A small-molecule ligand and the protein it binds are described below.
Small molecule (SMILES): Cc1cc(CCCOc2c(C)cc(-c3noc(C(F)(F)F)n3)cc2C)on1

Sequence of chain 20.A:
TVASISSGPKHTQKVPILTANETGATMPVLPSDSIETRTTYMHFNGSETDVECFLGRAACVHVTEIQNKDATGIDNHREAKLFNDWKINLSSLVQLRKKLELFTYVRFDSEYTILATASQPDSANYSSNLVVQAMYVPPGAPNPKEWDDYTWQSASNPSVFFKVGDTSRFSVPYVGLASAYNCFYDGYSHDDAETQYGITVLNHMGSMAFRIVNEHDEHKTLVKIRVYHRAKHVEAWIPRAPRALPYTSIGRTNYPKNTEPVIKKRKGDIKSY

Sequence of chain 20.C:
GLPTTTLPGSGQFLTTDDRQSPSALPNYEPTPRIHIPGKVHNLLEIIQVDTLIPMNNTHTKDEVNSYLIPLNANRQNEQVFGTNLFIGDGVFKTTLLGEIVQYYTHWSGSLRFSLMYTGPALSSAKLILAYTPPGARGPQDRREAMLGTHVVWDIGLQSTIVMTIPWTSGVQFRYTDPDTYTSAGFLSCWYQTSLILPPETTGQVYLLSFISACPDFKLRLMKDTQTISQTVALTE

Sequence of chain 16.C:
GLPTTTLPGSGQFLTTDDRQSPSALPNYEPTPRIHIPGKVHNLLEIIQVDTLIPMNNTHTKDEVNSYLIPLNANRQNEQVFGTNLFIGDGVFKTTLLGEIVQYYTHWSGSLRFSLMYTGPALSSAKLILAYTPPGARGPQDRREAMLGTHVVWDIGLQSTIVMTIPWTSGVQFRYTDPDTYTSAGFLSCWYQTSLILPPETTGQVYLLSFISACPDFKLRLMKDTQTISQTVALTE

Binding-site contacts:
Ligand atom C3C contacts residue TYR128 of chain 20.A at 3.3 Å (hydrophobic).
Ligand atom CM2 contacts residue ILE104 of chain 20.A at 3.6 Å (hydrophobic).
Ligand atom O1A contacts residue ALA24 of chain 20.C at 3.3 Å.
Ligand atom F3 contacts residue TYR152 of chain 20.A at 3.6 Å.
Ligand atom CM6 contacts residue VAL188 of chain 20.A at 3.8 Å (hydrophobic).
Ligand atom C1C contacts residue TYR197 of chain 20.A at 3.5 Å (hydrophobic).
Ligand atom C2C contacts residue ILE104 of chain 20.A at 3.8 Å (hydrophobic).
Ligand atom O1A contacts residue PRO174 of chain 20.A at 3.5 Å.
Ligand atom C2A contacts residue TYR152 of chain 20.A at 3.7 Å (hydrophobic).
Ligand atom C2B contacts residue ILE104 of chain 20.A at 3.8 Å (hydrophobic).
Ligand atom F1 contacts residue MET224 of chain 20.A at 3.6 Å.
Ligand atom F1 contacts residue ALA150 of chain 20.A at 3.8 Å.
Ligand atom N1A contacts residue PRO174 of chain 20.A at 3.5 Å.
Ligand atom F3 contacts residue SER175 of chain 20.A at 2.8 Å.
Ligand atom O1 contacts residue MET221 of chain 20.A at 3.7 Å.
Ligand atom CM3 contacts residue ASN219 of chain 20.A at 3.8 Å.
Ligand atom CM6 contacts residue LEU25 of chain 20.C at 3.8 Å (hydrophobic).
Ligand atom CM2 contacts residue TYR128 of chain 20.A at 3.4 Å (hydrophobic).
Ligand atom F1 contacts residue PHE186 of chain 20.A at 3.8 Å.
Ligand atom F3 contacts residue ALA150 of chain 20.A at 2.7 Å.
Ligand atom C2C contacts residue TYR128 of chain 20.A at 3.2 Å (hydrophobic).
Ligand atom C3B contacts residue MET224 of chain 20.A at 3.6 Å (hydrophobic).
Ligand atom CM6 contacts residue TYR152 of chain 20.A at 3.4 Å (hydrophobic).
Ligand atom N3A contacts residue PHE186 of chain 20.A at 3.4 Å.
Ligand atom CM2 contacts residue MET224 of chain 20.A at 3.5 Å (hydrophobic).
Ligand atom C4 contacts residue TYR197 of chain 20.A at 3.4 Å (hydrophobic).
Ligand atom C6B contacts residue TYR152 of chain 20.A at 3.6 Å (hydrophobic).
Ligand atom C2A contacts residue PHE186 of chain 20.A at 3.5 Å (hydrophobic).
Ligand atom C1C contacts residue TYR128 of chain 20.A at 3.5 Å (hydrophobic).
Ligand atom C3A contacts residue PHE186 of chain 20.A at 3.7 Å (hydrophobic).
Ligand atom C5B contacts residue TYR152 of chain 20.A at 3.5 Å (hydrophobic).
Ligand atom F3 contacts residue MET151 of chain 20.A at 3.7 Å.
Ligand atom CM4 contacts residue VAL176 of chain 20.A at 3.8 Å (hydrophobic).
Ligand atom F2 contacts residue VAL176 of chain 20.A at 2.7 Å.
Ligand atom CM4 contacts residue ALA150 of chain 20.A at 3.6 Å (hydrophobic).
Ligand atom F3 contacts residue PRO174 of chain 20.A at 2.9 Å.
Ligand atom F3 contacts residue VAL176 of chain 20.A at 3.6 Å.
Ligand atom N3A contacts residue TYR152 of chain 20.A at 3.8 Å.
Ligand atom C3 contacts residue LEU106 of chain 20.A at 3.8 Å (hydrophobic).
Ligand atom N1A contacts residue ALA24 of chain 20.C at 3.2 Å.